Binding-site contacts:
Ligand atom O3' contacts residue LYS682 of chain 48.A at 3.1 Å (salt-bridge).
Ligand atom C1' contacts residue TRP201 of chain 48.A at 4.5 Å (hydrophobic).
Ligand atom C2' contacts residue LYS682 of chain 48.A at 3.6 Å.
Ligand atom C3' contacts residue TRP201 of chain 48.A at 4.1 Å (hydrophobic).
Ligand atom OP1 contacts residue PRO423 of chain 48.A at 3.6 Å.
Ligand atom N4 contacts residue GLY198 of chain 48.A at 3.8 Å.
Ligand atom C2' contacts residue TRP201 of chain 48.A at 3.6 Å (hydrophobic).
Ligand atom N4 contacts residue TRP201 of chain 48.A at 3.8 Å.
Ligand atom C4 contacts residue TRP201 of chain 48.A at 3.3 Å (hydrophobic).
Ligand atom O2 contacts residue TRP201 of chain 48.A at 4.3 Å.
Ligand atom C6 contacts residue TRP201 of chain 48.A at 3.5 Å (hydrophobic).
Ligand atom C4' contacts residue TRP201 of chain 48.A at 4.3 Å (hydrophobic).
Ligand atom O2 contacts residue LEU197 of chain 48.A at 4.0 Å.
Ligand atom N4 contacts residue ASP199 of chain 48.A at 4.0 Å.
Ligand atom C3' contacts residue LYS682 of chain 48.A at 3.8 Å.
Ligand atom C5 contacts residue TRP201 of chain 48.A at 3.4 Å (hydrophobic).
Ligand atom O2 contacts residue LYS682 of chain 48.A at 4.2 Å.
Ligand atom O4' contacts residue TRP201 of chain 48.A at 4.5 Å.
Ligand atom O5' contacts residue TRP201 of chain 48.A at 3.6 Å.
Ligand atom C1' contacts residue LYS682 of chain 48.A at 4.5 Å.
Ligand atom N3 contacts residue TRP201 of chain 48.A at 3.6 Å.
Ligand atom C2 contacts residue TRP201 of chain 48.A at 3.9 Å (hydrophobic).
Ligand atom N1 contacts residue TRP201 of chain 48.A at 4.0 Å.
Ligand atom C5' contacts residue TRP201 of chain 48.A at 3.5 Å (hydrophobic).

A small-molecule ligand and the protein it binds are described below.
Small molecule (SMILES): Nc1ccn([C@H]2C[C@H](O)[C@@H](COP(=O)(O)O)O2)c(=O)n1

Sequence of chain 48.A:
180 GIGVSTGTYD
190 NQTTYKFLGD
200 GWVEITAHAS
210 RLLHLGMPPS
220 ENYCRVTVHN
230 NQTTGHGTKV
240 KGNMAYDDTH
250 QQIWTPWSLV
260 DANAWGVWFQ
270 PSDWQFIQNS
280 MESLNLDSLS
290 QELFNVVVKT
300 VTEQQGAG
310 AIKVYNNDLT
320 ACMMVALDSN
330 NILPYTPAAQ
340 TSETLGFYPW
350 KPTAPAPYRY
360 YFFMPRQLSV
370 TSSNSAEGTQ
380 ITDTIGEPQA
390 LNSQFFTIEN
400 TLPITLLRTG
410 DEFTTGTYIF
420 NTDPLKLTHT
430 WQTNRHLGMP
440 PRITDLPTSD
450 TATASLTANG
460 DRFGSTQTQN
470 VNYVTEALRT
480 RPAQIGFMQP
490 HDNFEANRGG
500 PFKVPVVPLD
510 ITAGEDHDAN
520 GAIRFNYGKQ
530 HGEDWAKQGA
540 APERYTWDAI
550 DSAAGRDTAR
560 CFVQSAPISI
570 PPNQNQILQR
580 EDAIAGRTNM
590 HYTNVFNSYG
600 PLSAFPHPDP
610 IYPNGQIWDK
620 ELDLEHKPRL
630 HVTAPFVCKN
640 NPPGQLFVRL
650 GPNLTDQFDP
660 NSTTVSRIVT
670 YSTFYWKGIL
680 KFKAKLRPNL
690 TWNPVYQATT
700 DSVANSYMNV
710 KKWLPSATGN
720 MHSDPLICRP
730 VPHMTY